Binding-site contacts:
Ligand atom C22 contacts residue CYS75 of chain 1.H at 3.6 Å (hydrophobic).
Ligand atom C25 contacts residue GLY122 of chain 1.H at 2.8 Å.
Ligand atom C27 contacts residue ASP76 of chain 1.H at 3.5 Å.
Ligand atom N13 contacts residue CYS75 of chain 1.H at 4.2 Å.
Ligand atom C22 contacts residue ASP76 of chain 1.H at 4.3 Å.
Ligand atom C20 contacts residue ASP125 of chain 1.H at 4.0 Å.
Ligand atom C26 contacts residue ILE74 of chain 1.H at 4.3 Å (hydrophobic).
Ligand atom C24 contacts residue ASP125 of chain 1.H at 3.4 Å.
Ligand atom O05 contacts residue THR73 of chain 1.H at 4.0 Å.
Ligand atom O03 contacts residue GLU77 of chain 1.H at 3.0 Å.
Ligand atom N09 contacts residue GLU77 of chain 1.H at 4.2 Å.
Ligand atom O05 contacts residue ILE74 of chain 1.H at 4.2 Å.
Ligand atom N12 contacts residue ASP76 of chain 1.H at 4.0 Å.
Ligand atom C23 contacts residue ASP76 of chain 1.H at 3.8 Å.
Ligand atom N11 contacts residue CYS75 of chain 1.H at 3.2 Å (h-bond).
Ligand atom C21 contacts residue ASP125 of chain 1.H at 3.9 Å.
Ligand atom C20 contacts residue CYS75 of chain 1.H at 3.4 Å (hydrophobic).
Ligand atom N12 contacts residue CYS75 of chain 1.H at 2.6 Å (h-bond).
Ligand atom O04 contacts residue GLU184 of chain 1.H at 3.4 Å (salt-bridge).
Ligand atom N10 contacts residue CYS75 of chain 1.H at 3.2 Å (h-bond).
Ligand atom O06 contacts residue GLU77 of chain 1.H at 3.4 Å.
Ligand atom O06 contacts residue CYS75 of chain 1.H at 3.1 Å (h-bond).
Ligand atom C21 contacts residue CYS75 of chain 1.H at 3.7 Å (hydrophobic).
Ligand atom N12 contacts residue GLU77 of chain 1.H at 4.4 Å.
Ligand atom C27 contacts residue CYS75 of chain 1.H at 4.5 Å (hydrophobic).
Ligand atom CO01 contacts residue CYS75 of chain 1.H at 2.2 Å.
Ligand atom C25 contacts residue ASP125 of chain 1.H at 3.0 Å.
Ligand atom O05 contacts residue CYS75 of chain 1.H at 4.0 Å.
Ligand atom O04 contacts residue GLY122 of chain 1.H at 4.4 Å.
Ligand atom O04 contacts residue CYS75 of chain 1.H at 4.1 Å.
Ligand atom C23 contacts residue CYS75 of chain 1.H at 3.3 Å (hydrophobic).
Ligand atom O04 contacts residue THR73 of chain 1.H at 4.0 Å.
Ligand atom C21 contacts residue GLY122 of chain 1.H at 4.2 Å.
Ligand atom N10 contacts residue GLU184 of chain 1.H at 4.2 Å.
Ligand atom N13 contacts residue GLU184 of chain 1.H at 4.2 Å.
Ligand atom O05 contacts residue GLU184 of chain 1.H at 3.9 Å.
Ligand atom N09 contacts residue CYS75 of chain 1.H at 2.7 Å (h-bond).
Ligand atom C25 contacts residue THR121 of chain 1.H at 4.2 Å.
Ligand atom O03 contacts residue CYS75 of chain 1.H at 3.2 Å (h-bond).
Ligand atom O06 contacts residue ASP76 of chain 1.H at 4.2 Å.

The protein below binds the small molecule below.
Small molecule (SMILES): C=Cc1cc[n+]([Co]23(N=[N+]=[N-])(N(O)C(C)=C(C)N2O)N(O)C(C)=C(C)N3O)cc1

Sequence of chain 1.H:
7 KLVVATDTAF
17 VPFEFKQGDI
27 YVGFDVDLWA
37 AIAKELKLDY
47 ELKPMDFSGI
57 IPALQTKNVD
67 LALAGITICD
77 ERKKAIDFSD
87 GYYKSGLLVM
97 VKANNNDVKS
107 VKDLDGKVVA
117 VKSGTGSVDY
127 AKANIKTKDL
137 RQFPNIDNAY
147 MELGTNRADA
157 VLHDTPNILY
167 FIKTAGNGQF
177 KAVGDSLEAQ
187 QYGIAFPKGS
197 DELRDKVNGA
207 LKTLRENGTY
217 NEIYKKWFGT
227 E